Binding-site contacts:
Ligand atom N1 contacts residue GLY422 of chain 1.A at 2.9 Å (h-bond).
Ligand atom C6 contacts residue PRO203 of chain 1.A at 4.0 Å (hydrophobic).
Ligand atom O3' contacts residue PRO414 of chain 1.A at 4.2 Å.
Ligand atom C1' contacts residue PRO203 of chain 1.A at 4.1 Å (hydrophobic).
Ligand atom N3 contacts residue ASP201 of chain 1.A at 4.2 Å.
Ligand atom C4 contacts residue ASP201 of chain 1.A at 3.5 Å.
Ligand atom C5 contacts residue PRO203 of chain 1.A at 3.8 Å (hydrophobic).
Ligand atom N1 contacts residue VAL202 of chain 1.A at 3.5 Å.
Ligand atom C6 contacts residue SER415 of chain 1.A at 4.1 Å.
Ligand atom N7 contacts residue ASN392 of chain 1.A at 4.2 Å.
Ligand atom C8 contacts residue HIS413 of chain 1.A at 3.9 Å.
Ligand atom N7 contacts residue SER415 of chain 1.A at 3.9 Å.
Ligand atom C4 contacts residue PRO203 of chain 1.A at 4.0 Å (hydrophobic).
Ligand atom N7 contacts residue PRO203 of chain 1.A at 4.1 Å.
Ligand atom C2' contacts residue HIS413 of chain 1.A at 3.7 Å.
Ligand atom C6 contacts residue VAL202 of chain 1.A at 4.1 Å (hydrophobic).
Ligand atom N4 contacts residue VAL202 of chain 1.A at 2.9 Å (h-bond).
Ligand atom N4 contacts residue ASP201 of chain 1.A at 2.6 Å.
Ligand atom N1 contacts residue PRO203 of chain 1.A at 3.8 Å.
Ligand atom N7 contacts residue HIS413 of chain 1.A at 4.2 Å.
Ligand atom N6 contacts residue GLY422 of chain 1.A at 3.3 Å (h-bond).
Ligand atom C4 contacts residue PRO203 of chain 1.A at 4.1 Å (hydrophobic).
Ligand atom C2 contacts residue PRO203 of chain 1.A at 4.0 Å (hydrophobic).
Ligand atom C2' contacts residue PRO414 of chain 1.A at 3.6 Å (hydrophobic).
Ligand atom C2' contacts residue PRO203 of chain 1.A at 3.3 Å (hydrophobic).
Ligand atom C2 contacts residue GLY422 of chain 1.A at 3.2 Å.
Ligand atom C4 contacts residue VAL202 of chain 1.A at 3.7 Å (hydrophobic).
Ligand atom N6 contacts residue SER415 of chain 1.A at 3.8 Å.
Ligand atom C5 contacts residue PRO203 of chain 1.A at 4.0 Å (hydrophobic).
Ligand atom N6 contacts residue GLY420 of chain 1.A at 3.7 Å.
Ligand atom C6 contacts residue VAL202 of chain 1.A at 4.2 Å (hydrophobic).
Ligand atom N6 contacts residue PHE421 of chain 1.A at 3.8 Å.
Ligand atom C5 contacts residue ARG91 of chain 1.A at 4.2 Å.
Ligand atom C5 contacts residue VAL202 of chain 1.A at 3.6 Å (hydrophobic).
Ligand atom N6 contacts residue VAL202 of chain 1.A at 4.2 Å.
Ligand atom N1 contacts residue PRO203 of chain 1.A at 4.2 Å.
Ligand atom C2 contacts residue VAL202 of chain 1.A at 4.1 Å (hydrophobic).
Ligand atom C5 contacts residue ASP201 of chain 1.A at 3.3 Å.
Ligand atom C6 contacts residue PRO203 of chain 1.A at 4.0 Å (hydrophobic).
Ligand atom C6 contacts residue GLY422 of chain 1.A at 3.7 Å.

Sequence of chain 1.A:
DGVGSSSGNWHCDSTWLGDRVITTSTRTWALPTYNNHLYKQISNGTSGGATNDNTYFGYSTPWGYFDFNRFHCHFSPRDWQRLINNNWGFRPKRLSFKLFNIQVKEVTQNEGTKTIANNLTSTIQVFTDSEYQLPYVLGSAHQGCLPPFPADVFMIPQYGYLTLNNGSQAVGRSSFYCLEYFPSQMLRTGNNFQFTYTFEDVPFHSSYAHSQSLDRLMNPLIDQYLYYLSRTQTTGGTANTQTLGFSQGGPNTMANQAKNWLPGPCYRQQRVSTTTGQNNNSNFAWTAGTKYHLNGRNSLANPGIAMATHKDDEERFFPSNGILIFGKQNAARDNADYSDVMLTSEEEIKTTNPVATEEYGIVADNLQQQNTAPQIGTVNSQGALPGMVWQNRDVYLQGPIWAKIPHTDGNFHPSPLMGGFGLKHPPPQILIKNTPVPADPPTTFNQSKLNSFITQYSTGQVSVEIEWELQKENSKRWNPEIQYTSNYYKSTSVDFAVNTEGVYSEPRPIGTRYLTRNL

This small molecule binds to this protein.
Small molecule (SMILES): Nc1ccn([C@H]2C[C@H](O[P](=O)(O)OC[C@H]3O[C@@H](n4cnc5c(N)ncnc54)C[C@@H]3O)[C@@H](CO)O2)c(=O)n1